Sequence of chain 16.E:
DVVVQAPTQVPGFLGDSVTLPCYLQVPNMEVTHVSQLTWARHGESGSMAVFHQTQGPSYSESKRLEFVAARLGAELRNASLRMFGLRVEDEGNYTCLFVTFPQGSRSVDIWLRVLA

A small-molecule ligand and the protein it binds are described below.
Small molecule (SMILES): CC(=O)N[C@H]1[C@H](O[C@H]2[C@H](O)[C@@H](NC(C)=O)CO[C@@H]2CO)O[C@H](CO)[C@@H](O[C@@H]2O[C@H](CO)[C@@H](O)[C@H](O)[C@@H]2O)[C@@H]1O

Binding-site contacts:
Ligand atom C1 contacts residue SER80 of chain 16.E at 3.8 Å.
Ligand atom C1 contacts residue ALA69 of chain 16.E at 4.3 Å (hydrophobic).
Ligand atom O6 contacts residue ALA69 of chain 16.E at 4.0 Å.
Ligand atom O7 contacts residue TYR23 of chain 16.E at 4.2 Å.
Ligand atom C1 contacts residue ASN78 of chain 16.E at 1.4 Å.
Ligand atom O6 contacts residue VAL68 of chain 16.E at 3.8 Å.
Ligand atom O5 contacts residue ALA69 of chain 16.E at 3.5 Å.
Ligand atom O5 contacts residue SER80 of chain 16.E at 4.1 Å.
Ligand atom C5 contacts residue ASN78 of chain 16.E at 3.5 Å.
Ligand atom C5 contacts residue SER80 of chain 16.E at 4.0 Å.
Ligand atom C3 contacts residue ASN78 of chain 16.E at 4.0 Å.
Ligand atom C6 contacts residue ASN78 of chain 16.E at 4.5 Å.
Ligand atom C5 contacts residue VAL68 of chain 16.E at 4.4 Å (hydrophobic).
Ligand atom C5 contacts residue ALA69 of chain 16.E at 4.4 Å (hydrophobic).
Ligand atom O7 contacts residue ASN78 of chain 16.E at 4.0 Å.
Ligand atom C7 contacts residue TYR23 of chain 16.E at 4.0 Å (hydrophobic).
Ligand atom N2 contacts residue ASN78 of chain 16.E at 3.2 Å (h-bond).
Ligand atom C7 contacts residue ASN78 of chain 16.E at 3.9 Å.
Ligand atom C6 contacts residue ALA69 of chain 16.E at 4.1 Å (hydrophobic).
Ligand atom C2 contacts residue ASN78 of chain 16.E at 2.7 Å.
Ligand atom C8 contacts residue TYR23 of chain 16.E at 3.3 Å (hydrophobic).
Ligand atom C6 contacts residue VAL68 of chain 16.E at 3.1 Å (hydrophobic).
Ligand atom C4 contacts residue ASN78 of chain 16.E at 4.2 Å.
Ligand atom O5 contacts residue ASN78 of chain 16.E at 2.2 Å (h-bond).